Sequence of chain 1.A:
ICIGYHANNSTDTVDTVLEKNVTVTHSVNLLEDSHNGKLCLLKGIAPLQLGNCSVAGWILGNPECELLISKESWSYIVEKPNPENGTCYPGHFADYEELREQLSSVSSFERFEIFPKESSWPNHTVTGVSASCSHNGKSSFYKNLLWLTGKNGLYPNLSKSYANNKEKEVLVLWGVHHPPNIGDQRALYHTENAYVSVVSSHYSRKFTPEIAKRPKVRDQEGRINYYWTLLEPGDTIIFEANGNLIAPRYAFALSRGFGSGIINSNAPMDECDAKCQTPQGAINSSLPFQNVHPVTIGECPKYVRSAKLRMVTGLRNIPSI

This protein binds this small molecule.
Small molecule (SMILES): CC(=O)N[C@@H]1[C@@H](O)[C@H](O)[C@@H](CO)O[C@H]1O

Binding-site contacts:
Ligand atom C1 contacts residue ASN27 of chain 1.A at 1.4 Å.
Ligand atom C1 contacts residue THR19 of chain 1.A at 3.7 Å.
Ligand atom O5 contacts residue ASN27 of chain 1.A at 2.4 Å (h-bond).
Ligand atom C6 contacts residue THR19 of chain 1.A at 4.0 Å.
Ligand atom C3 contacts residue ASN27 of chain 1.A at 3.8 Å.
Ligand atom O7 contacts residue ASN27 of chain 1.A at 4.2 Å.
Ligand atom N2 contacts residue ASN27 of chain 1.A at 2.9 Å (h-bond).
Ligand atom C7 contacts residue ASN27 of chain 1.A at 3.3 Å.
Ligand atom C5 contacts residue THR19 of chain 1.A at 3.8 Å.
Ligand atom O5 contacts residue THR19 of chain 1.A at 3.6 Å.
Ligand atom C8 contacts residue ASN27 of chain 1.A at 3.2 Å.
Ligand atom C5 contacts residue ASN27 of chain 1.A at 3.6 Å.
Ligand atom C4 contacts residue ASN27 of chain 1.A at 4.3 Å.
Ligand atom C2 contacts residue ASN27 of chain 1.A at 2.5 Å.
Ligand atom O6 contacts residue ASN27 of chain 1.A at 4.0 Å.
Ligand atom C6 contacts residue THR29 of chain 1.A at 3.9 Å.
Ligand atom O6 contacts residue THR29 of chain 1.A at 3.3 Å (h-bond).